Binding-site contacts:
Ligand atom C10 contacts residue THR107 of chain 3.A at 3.5 Å.
Ligand atom F40 contacts residue ILE73 of chain 3.A at 3.4 Å.
Ligand atom N42 contacts residue ASN57 of chain 3.A at 2.4 Å (h-bond).
Ligand atom O23 contacts residue LYS70 of chain 3.A at 3.3 Å (salt-bridge).
Ligand atom C45 contacts residue ASN57 of chain 3.A at 3.6 Å.
Ligand atom C53 contacts residue GLN67 of chain 3.A at 3.2 Å.
Ligand atom C29 contacts residue THR107 of chain 3.A at 3.6 Å.
Ligand atom C33 contacts residue ASN57 of chain 3.A at 3.2 Å.
Ligand atom C52 contacts residue GLN63 of chain 3.A at 3.1 Å.
Ligand atom C52 contacts residue MET66 of chain 3.A at 3.5 Å (hydrophobic).
Ligand atom C35 contacts residue LEU56 of chain 3.A at 3.6 Å (hydrophobic).
Ligand atom C54 contacts residue GLN67 of chain 3.A at 3.3 Å.
Ligand atom C35 contacts residue ASN57 of chain 3.A at 3.1 Å.
Ligand atom C05 contacts residue ASN57 of chain 3.A at 3.1 Å.
Ligand atom F58 contacts residue ARG173 of chain 2.B at 3.1 Å.
Ligand atom O62 contacts residue ILE37 of chain 2.B at 3.5 Å.
Ligand atom F40 contacts residue LEU69 of chain 3.A at 3.3 Å.
Ligand atom C29 contacts residue TYR130 of chain 3.A at 3.5 Å (hydrophobic).
Ligand atom C19 contacts residue LYS70 of chain 3.A at 3.6 Å.
Ligand atom C04 contacts residue ASN57 of chain 3.A at 3.4 Å.
Ligand atom C39 contacts residue LYS70 of chain 3.A at 3.4 Å.
Ligand atom C43 contacts residue ASN57 of chain 3.A at 3.4 Å.
Ligand atom C33 contacts residue ASN53 of chain 3.A at 3.5 Å.
Ligand atom F37 contacts residue LEU56 of chain 3.A at 3.2 Å.
Ligand atom C01 contacts residue PRO38 of chain 2.B at 3.6 Å (hydrophobic).
Ligand atom C32 contacts residue ASN57 of chain 3.A at 3.3 Å.
Ligand atom O44 contacts residue LYS70 of chain 3.A at 3.0 Å (salt-bridge).
Ligand atom C28 contacts residue TYR130 of chain 3.A at 3.5 Å (hydrophobic).
Ligand atom C06 contacts residue ASN57 of chain 3.A at 3.4 Å.
Ligand atom F37 contacts residue MET66 of chain 3.A at 3.1 Å.
Ligand atom N31 contacts residue ASN57 of chain 3.A at 2.8 Å (h-bond).
Ligand atom F58 contacts residue LEU172 of chain 2.B at 3.5 Å.
Ligand atom C29 contacts residue ASN53 of chain 3.A at 3.4 Å.
Ligand atom F40 contacts residue MET66 of chain 3.A at 3.4 Å.
Ligand atom C11 contacts residue THR107 of chain 3.A at 3.6 Å.
Ligand atom F40 contacts residue LYS70 of chain 3.A at 3.1 Å.
Ligand atom C36 contacts residue MET66 of chain 3.A at 3.6 Å (hydrophobic).
Ligand atom C08 contacts residue ASN53 of chain 3.A at 3.6 Å.
Ligand atom CL27 contacts residue ASN74 of chain 3.A at 3.1 Å.
Ligand atom C38 contacts residue MET66 of chain 3.A at 3.2 Å (hydrophobic).

Sequence of chain 2.B:
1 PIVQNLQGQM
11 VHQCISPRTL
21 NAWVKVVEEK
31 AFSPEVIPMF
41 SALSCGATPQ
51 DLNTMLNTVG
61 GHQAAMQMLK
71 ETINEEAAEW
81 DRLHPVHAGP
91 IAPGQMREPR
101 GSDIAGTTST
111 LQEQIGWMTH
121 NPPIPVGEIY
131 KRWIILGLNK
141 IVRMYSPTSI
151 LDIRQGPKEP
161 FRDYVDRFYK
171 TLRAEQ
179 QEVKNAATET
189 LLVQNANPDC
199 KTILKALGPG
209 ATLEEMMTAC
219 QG

The small molecule below binds the protein below.
Small molecule (SMILES): CC(C)(C#Cc1ccc(-c2ccc(Cl)c3c(NS(C)(=O)=O)nn(CC(F)(F)F)c23)c([C@H](Cc2cc(F)cc(F)c2)NC(=O)Cn2nc(C(F)(F)F)c3c2CCCC3)n1)S(C)(=O)=O

Sequence of chain 3.A:
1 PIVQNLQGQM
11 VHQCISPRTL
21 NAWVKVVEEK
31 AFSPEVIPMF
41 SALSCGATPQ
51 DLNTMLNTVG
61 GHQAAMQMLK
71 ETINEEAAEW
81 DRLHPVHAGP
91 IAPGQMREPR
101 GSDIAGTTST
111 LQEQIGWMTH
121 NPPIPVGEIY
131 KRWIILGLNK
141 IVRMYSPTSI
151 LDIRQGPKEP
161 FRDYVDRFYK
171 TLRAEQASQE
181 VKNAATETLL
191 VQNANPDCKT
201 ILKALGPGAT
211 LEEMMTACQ